Binding-site contacts:
Ligand atom C4 contacts residue GLN90 of chain 1.B at 4.2 Å.
Ligand atom C4 contacts residue VAL96 of chain 1.B at 3.9 Å (hydrophobic).
Ligand atom C2 contacts residue GLN90 of chain 1.B at 4.1 Å.
Ligand atom C1 contacts residue ASN94 of chain 1.B at 3.4 Å.
Ligand atom C6 contacts residue VAL96 of chain 1.B at 4.0 Å (hydrophobic).
Ligand atom C6 contacts residue ASN94 of chain 1.B at 4.5 Å.
Ligand atom O3 contacts residue ASP92 of chain 1.B at 3.8 Å.
Ligand atom O6 contacts residue VAL96 of chain 1.B at 3.2 Å.
Ligand atom C5 contacts residue ASN84 of chain 1.A at 3.8 Å.
Ligand atom C5 contacts residue ASN94 of chain 1.B at 4.2 Å.
Ligand atom O2 contacts residue GLN90 of chain 1.B at 3.1 Å (h-bond).
Ligand atom C4 contacts residue ASN84 of chain 1.A at 3.8 Å.
Ligand atom O3 contacts residue TYR98 of chain 1.B at 3.8 Å.
Ligand atom C6 contacts residue ASP101 of chain 1.A at 3.2 Å.
Ligand atom O6 contacts residue SER104 of chain 1.A at 3.0 Å.
Ligand atom O1 contacts residue ASN84 of chain 1.A at 4.4 Å.
Ligand atom O4 contacts residue VAL96 of chain 1.B at 4.2 Å.
Ligand atom C3 contacts residue TYR98 of chain 1.B at 4.4 Å (hydrophobic).
Ligand atom C6 contacts residue ASN84 of chain 1.A at 4.3 Å.
Ligand atom O5 contacts residue ASN94 of chain 1.B at 3.1 Å (h-bond).
Ligand atom O6 contacts residue ASP101 of chain 1.A at 3.8 Å.
Ligand atom O2 contacts residue ASN94 of chain 1.B at 3.1 Å (h-bond).
Ligand atom C4 contacts residue TYR98 of chain 1.B at 3.7 Å (hydrophobic).
Ligand atom C3 contacts residue GLN90 of chain 1.B at 3.9 Å.
Ligand atom O3 contacts residue GLN90 of chain 1.B at 2.9 Å (h-bond).
Ligand atom O2 contacts residue ASP92 of chain 1.B at 2.6 Å (salt-bridge).
Ligand atom C3 contacts residue ASN84 of chain 1.A at 3.9 Å.
Ligand atom C6 contacts residue SER104 of chain 1.A at 4.2 Å.
Ligand atom C2 contacts residue ASN94 of chain 1.B at 3.8 Å.
Ligand atom O6 contacts residue ASN94 of chain 1.B at 3.6 Å.
Ligand atom C4 contacts residue ASN94 of chain 1.B at 4.4 Å.
Ligand atom O4 contacts residue TYR98 of chain 1.B at 2.7 Å (h-bond).
Ligand atom O4 contacts residue ASN84 of chain 1.A at 3.2 Å (h-bond).
Ligand atom C3 contacts residue ASP92 of chain 1.B at 4.2 Å.
Ligand atom C2 contacts residue ASP92 of chain 1.B at 3.4 Å.
Ligand atom O4 contacts residue GLN90 of chain 1.B at 4.2 Å.

Sequence of chain 1.B:
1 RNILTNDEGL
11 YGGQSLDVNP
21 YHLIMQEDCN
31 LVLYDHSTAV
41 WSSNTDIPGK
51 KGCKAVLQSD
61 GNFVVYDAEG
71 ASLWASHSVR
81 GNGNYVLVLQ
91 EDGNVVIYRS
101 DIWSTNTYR

The protein below binds the small molecule below.
Small molecule (SMILES): OC[C@H]1O[C@H](O)[C@@H](O)[C@@H](O)[C@@H]1O

Sequence of chain 1.A:
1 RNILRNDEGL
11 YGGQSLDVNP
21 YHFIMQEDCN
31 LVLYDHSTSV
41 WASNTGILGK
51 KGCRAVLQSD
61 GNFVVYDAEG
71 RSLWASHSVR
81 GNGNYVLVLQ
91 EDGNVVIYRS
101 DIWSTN